This protein binds this small molecule.
Small molecule (SMILES): C[C@@]1(c2cc(NC(=O)c3ccc(C#N)cn3)ccc2F)C=CSC(N)=N1

Binding-site contacts:
Ligand atom N3 contacts residue GLY253 of chain 1.A at 3.0 Å (h-bond).
Ligand atom C15 contacts residue THR255 of chain 1.A at 3.6 Å.
Ligand atom C14 contacts residue GLY253 of chain 1.A at 3.4 Å.
Ligand atom C17 contacts residue GLN35 of chain 1.A at 3.5 Å.
Ligand atom C8 contacts residue LEU53 of chain 1.A at 3.8 Å (hydrophobic).
Ligand atom C8 contacts residue GLY253 of chain 1.A at 3.6 Å.
Ligand atom C1 contacts residue TYR94 of chain 1.A at 3.5 Å (hydrophobic).
Ligand atom N4 contacts residue THR254 of chain 1.A at 3.8 Å.
Ligand atom C16 contacts residue THR255 of chain 1.A at 3.4 Å.
Ligand atom O contacts residue ILE133 of chain 1.A at 3.8 Å.
Ligand atom N4 contacts residue GLY253 of chain 1.A at 3.0 Å (h-bond).
Ligand atom C3 contacts residue ASP55 of chain 1.A at 3.7 Å.
Ligand atom C16 contacts residue GLY34 of chain 1.A at 3.6 Å.
Ligand atom C7 contacts residue GLY253 of chain 1.A at 3.4 Å.
Ligand atom C12 contacts residue GLY253 of chain 1.A at 3.7 Å.
Ligand atom C17 contacts residue GLY36 of chain 1.A at 3.7 Å.
Ligand atom C16 contacts residue GLY36 of chain 1.A at 3.2 Å.
Ligand atom N5 contacts residue ALA358 of chain 1.A at 3.2 Å.
Ligand atom N5 contacts residue THR255 of chain 1.A at 3.7 Å.
Ligand atom C5 contacts residue TYR94 of chain 1.A at 3.6 Å (hydrophobic).
Ligand atom F contacts residue PHE131 of chain 1.A at 3.4 Å.
Ligand atom C14 contacts residue GLY36 of chain 1.A at 3.8 Å.
Ligand atom N2 contacts residue ASP55 of chain 1.A at 3.0 Å (salt-bridge).
Ligand atom C13 contacts residue GLY253 of chain 1.A at 3.6 Å.
Ligand atom C18 contacts residue THR255 of chain 1.A at 3.4 Å.
Ligand atom C1 contacts residue ILE141 of chain 1.A at 3.7 Å (hydrophobic).
Ligand atom C15 contacts residue GLY36 of chain 1.A at 3.4 Å.
Ligand atom C17 contacts residue GLY34 of chain 1.A at 3.7 Å.
Ligand atom N1 contacts residue ASP55 of chain 1.A at 2.9 Å (salt-bridge).
Ligand atom C2 contacts residue ASP55 of chain 1.A at 3.7 Å.
Ligand atom C1 contacts residue ASP55 of chain 1.A at 3.4 Å.
Ligand atom C14 contacts residue SER252 of chain 1.A at 3.3 Å.
Ligand atom N3 contacts residue LEU53 of chain 1.A at 3.4 Å.
Ligand atom C14 contacts residue THR254 of chain 1.A at 3.7 Å.
Ligand atom C18 contacts residue GLY36 of chain 1.A at 3.6 Å.
Ligand atom N2 contacts residue ASP251 of chain 1.A at 2.7 Å (salt-bridge).
Ligand atom C16 contacts residue GLN35 of chain 1.A at 3.5 Å.
Ligand atom F contacts residue TYR94 of chain 1.A at 3.1 Å.
Ligand atom C3 contacts residue ASP251 of chain 1.A at 3.8 Å.
Ligand atom N2 contacts residue GLY57 of chain 1.A at 3.6 Å.

Sequence of chain 1.A:
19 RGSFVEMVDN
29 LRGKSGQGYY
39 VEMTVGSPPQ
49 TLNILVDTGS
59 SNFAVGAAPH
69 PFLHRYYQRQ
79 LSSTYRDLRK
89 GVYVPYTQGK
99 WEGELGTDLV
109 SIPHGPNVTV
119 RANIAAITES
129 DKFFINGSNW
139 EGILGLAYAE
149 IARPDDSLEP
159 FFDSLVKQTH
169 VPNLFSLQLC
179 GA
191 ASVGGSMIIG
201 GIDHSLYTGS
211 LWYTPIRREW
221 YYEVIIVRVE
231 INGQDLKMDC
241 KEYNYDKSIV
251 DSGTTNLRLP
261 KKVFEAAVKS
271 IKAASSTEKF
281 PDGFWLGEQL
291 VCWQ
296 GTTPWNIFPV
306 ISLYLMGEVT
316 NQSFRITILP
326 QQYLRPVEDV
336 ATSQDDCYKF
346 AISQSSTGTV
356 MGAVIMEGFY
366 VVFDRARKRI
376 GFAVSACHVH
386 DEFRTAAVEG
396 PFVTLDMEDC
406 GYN